This protein binds this small molecule.
Small molecule (SMILES): COc1cc(-c2cncc(-c3ccc(C4CCN(C)CC4)cc3)c2C)cc(OC)c1OC

Binding-site contacts:
Ligand atom C01 contacts residue LEU83 of chain 1.A at 3.4 Å (hydrophobic).
Ligand atom C04 contacts residue VAL24 of chain 1.A at 3.9 Å (hydrophobic).
Ligand atom C04 contacts residue ALA35 of chain 1.A at 3.8 Å (hydrophobic).
Ligand atom C12 contacts residue GLY91 of chain 1.A at 3.6 Å.
Ligand atom O02 contacts residue LYS37 of chain 1.A at 3.6 Å.
Ligand atom C10 contacts residue LEU145 of chain 1.A at 3.8 Å (hydrophobic).
Ligand atom C04 contacts residue THR85 of chain 1.A at 3.8 Å.
Ligand atom C01 contacts residue THR85 of chain 1.A at 3.5 Å.
Ligand atom C07 contacts residue HIS86 of chain 1.A at 3.8 Å.
Ligand atom C09 contacts residue LEU145 of chain 1.A at 3.9 Å (hydrophobic).
Ligand atom C23 contacts residue TYR87 of chain 1.A at 3.2 Å (hydrophobic).
Ligand atom C24 contacts residue LEU145 of chain 1.A at 3.8 Å (hydrophobic).
Ligand atom N08 contacts residue HIS88 of chain 1.A at 2.9 Å (h-bond).
Ligand atom C01 contacts residue ALA35 of chain 1.A at 3.6 Å (hydrophobic).
Ligand atom C32 contacts residue ASP156 of chain 1.A at 3.6 Å.
Ligand atom C23 contacts residue VAL16 of chain 1.A at 3.8 Å (hydrophobic).
Ligand atom C01 contacts residue LYS37 of chain 1.A at 3.5 Å.
Ligand atom C11 contacts residue VAL16 of chain 1.A at 3.7 Å (hydrophobic).
Ligand atom C09 contacts residue HIS88 of chain 1.A at 3.2 Å.
Ligand atom N08 contacts residue TYR87 of chain 1.A at 3.7 Å.
Ligand atom C21 contacts residue GLU89 of chain 1.A at 3.8 Å.
Ligand atom O28 contacts residue ALA155 of chain 1.A at 3.9 Å.
Ligand atom C29 contacts residue ALA155 of chain 1.A at 3.7 Å (hydrophobic).
Ligand atom C23 contacts residue HIS88 of chain 1.A at 3.7 Å.
Ligand atom C22 contacts residue TYR87 of chain 1.A at 3.3 Å (hydrophobic).
Ligand atom C16 contacts residue VAL16 of chain 1.A at 3.7 Å (hydrophobic).
Ligand atom C03 contacts residue LEU65 of chain 1.A at 3.9 Å (hydrophobic).
Ligand atom C29 contacts residue ASN143 of chain 1.A at 3.6 Å.
Ligand atom C14 contacts residue VAL16 of chain 1.A at 3.9 Å (hydrophobic).
Ligand atom C25 contacts residue VAL24 of chain 1.A at 3.7 Å (hydrophobic).
Ligand atom C07 contacts residue ALA35 of chain 1.A at 3.6 Å (hydrophobic).
Ligand atom C22 contacts residue VAL16 of chain 1.A at 3.7 Å (hydrophobic).
Ligand atom C09 contacts residue TYR87 of chain 1.A at 3.8 Å (hydrophobic).
Ligand atom C13 contacts residue GLY91 of chain 1.A at 3.6 Å.
Ligand atom O02 contacts residue THR85 of chain 1.A at 3.9 Å.
Ligand atom O31 contacts residue LYS37 of chain 1.A at 3.6 Å.
Ligand atom C29 contacts residue LYS142 of chain 1.A at 3.5 Å.
Ligand atom C07 contacts residue LEU145 of chain 1.A at 3.4 Å (hydrophobic).
Ligand atom C26 contacts residue LEU145 of chain 1.A at 3.9 Å (hydrophobic).
Ligand atom C06 contacts residue LEU145 of chain 1.A at 3.7 Å (hydrophobic).

Sequence of chain 1.A:
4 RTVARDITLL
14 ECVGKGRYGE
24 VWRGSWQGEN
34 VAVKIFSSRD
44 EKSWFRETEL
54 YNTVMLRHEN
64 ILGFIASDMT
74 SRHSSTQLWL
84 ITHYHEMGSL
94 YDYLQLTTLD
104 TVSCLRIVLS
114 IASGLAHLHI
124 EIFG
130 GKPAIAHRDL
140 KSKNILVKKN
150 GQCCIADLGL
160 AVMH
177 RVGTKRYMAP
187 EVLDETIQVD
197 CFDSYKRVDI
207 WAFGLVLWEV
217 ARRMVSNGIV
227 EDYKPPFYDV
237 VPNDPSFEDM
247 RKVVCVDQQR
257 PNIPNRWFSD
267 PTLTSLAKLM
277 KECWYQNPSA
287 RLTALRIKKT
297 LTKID